Sequence of chain 3.A:
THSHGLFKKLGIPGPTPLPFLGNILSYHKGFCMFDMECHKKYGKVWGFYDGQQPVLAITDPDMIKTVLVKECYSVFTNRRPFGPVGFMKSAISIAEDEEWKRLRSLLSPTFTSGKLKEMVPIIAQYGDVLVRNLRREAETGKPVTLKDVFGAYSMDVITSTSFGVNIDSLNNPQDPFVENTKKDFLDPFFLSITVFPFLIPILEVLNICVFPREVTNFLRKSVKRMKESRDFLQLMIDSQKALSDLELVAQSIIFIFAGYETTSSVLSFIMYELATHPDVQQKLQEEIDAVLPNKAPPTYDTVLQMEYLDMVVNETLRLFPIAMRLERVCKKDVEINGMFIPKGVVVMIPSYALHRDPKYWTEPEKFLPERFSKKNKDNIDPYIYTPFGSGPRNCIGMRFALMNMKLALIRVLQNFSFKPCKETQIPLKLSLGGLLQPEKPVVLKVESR

Binding-site contacts:
Ligand atom C38 contacts residue HEM1 of chain 3.B at 3.9 Å.
Ligand atom C41 contacts residue ARG85 of chain 3.A at 3.7 Å.
Ligand atom C40 contacts residue HEM1 of chain 3.B at 3.8 Å.
Ligand atom O21 contacts residue ILE281 of chain 3.A at 3.2 Å.
Ligand atom C39 contacts residue HEM1 of chain 3.B at 3.3 Å.
Ligand atom O05 contacts residue PHE195 of chain 3.A at 3.3 Å.
Ligand atom O07 contacts residue PHE88 of chain 3.A at 3.4 Å.
Ligand atom C37 contacts residue HEM1 of chain 3.B at 3.5 Å.
Ligand atom C26 contacts residue HEM1 of chain 3.B at 3.1 Å.
Ligand atom C32 contacts residue ARG85 of chain 3.A at 3.9 Å.
Ligand atom C01 contacts residue GLU354 of chain 3.A at 3.0 Å.
Ligand atom O21 contacts residue SER99 of chain 3.A at 2.3 Å (h-bond).
Ligand atom C20 contacts residue SER99 of chain 3.A at 3.4 Å.
Ligand atom C40 contacts residue SER99 of chain 3.A at 3.7 Å.
Ligand atom C35 contacts residue ARG352 of chain 3.A at 3.9 Å.
Ligand atom C26 contacts residue ALA285 of chain 3.A at 3.5 Å (hydrophobic).
Ligand atom S11 contacts residue ILE100 of chain 3.A at 3.8 Å.
Ligand atom N08 contacts residue PHE195 of chain 3.A at 3.5 Å.
Ligand atom O07 contacts residue ARG86 of chain 3.A at 3.7 Å.
Ligand atom C25 contacts residue ALA285 of chain 3.A at 3.8 Å (hydrophobic).
Ligand atom C41 contacts residue SER99 of chain 3.A at 3.9 Å.
Ligand atom C06 contacts residue PHE195 of chain 3.A at 3.7 Å (hydrophobic).
Ligand atom C35 contacts residue ALA350 of chain 3.A at 3.7 Å (hydrophobic).
Ligand atom C03 contacts residue ARG86 of chain 3.A at 3.6 Å.
Ligand atom C01 contacts residue ARG86 of chain 3.A at 3.5 Å.
Ligand atom C18 contacts residue PHE284 of chain 3.A at 3.4 Å (hydrophobic).
Ligand atom C28 contacts residue HEM1 of chain 3.B at 3.1 Å.
Ligand atom C24 contacts residue ALA285 of chain 3.A at 3.6 Å (hydrophobic).
Ligand atom C16 contacts residue PHE221 of chain 3.A at 3.4 Å (hydrophobic).
Ligand atom C23 contacts residue SER99 of chain 3.A at 3.7 Å.
Ligand atom N08 contacts residue PHE88 of chain 3.A at 3.9 Å.
Ligand atom C23 contacts residue ILE281 of chain 3.A at 3.7 Å (hydrophobic).
Ligand atom N27 contacts residue HEM1 of chain 3.B at 2.4 Å.
Ligand atom C36 contacts residue ALA350 of chain 3.A at 3.4 Å (hydrophobic).
Ligand atom C06 contacts residue PHE88 of chain 3.A at 3.7 Å (hydrophobic).
Ligand atom C15 contacts residue PHE221 of chain 3.A at 3.7 Å (hydrophobic).
Ligand atom C17 contacts residue PHE284 of chain 3.A at 3.3 Å (hydrophobic).
Ligand atom C31 contacts residue ARG85 of chain 3.A at 3.8 Å.
Ligand atom C15 contacts residue ILE281 of chain 3.A at 3.7 Å (hydrophobic).
Ligand atom C17 contacts residue PHE221 of chain 3.A at 3.7 Å (hydrophobic).

The small molecule below binds the protein below.
Small molecule (SMILES): CC(C)(C)OC(=O)N[C@H](CS[C@H](Cc1ccccc1)C(=O)NCCc1cccnc1)Cc1cccc2ccccc12